Binding-site contacts:
Ligand atom C1 contacts residue THR1074 of chain 1.B at 3.6 Å.
Ligand atom C3 contacts residue THR1074 of chain 1.B at 3.2 Å.
Ligand atom C4 contacts residue HIS1075 of chain 1.B at 3.3 Å.
Ligand atom C2 contacts residue HIS1075 of chain 1.B at 3.8 Å.
Ligand atom O5 contacts residue ASN1072 of chain 1.B at 2.5 Å (h-bond).
Ligand atom C7 contacts residue ASN1072 of chain 1.B at 4.2 Å.
Ligand atom C4 contacts residue ASN1072 of chain 1.B at 4.3 Å.
Ligand atom C3 contacts residue HIS1075 of chain 1.B at 3.1 Å.
Ligand atom C6 contacts residue HIS1075 of chain 1.B at 4.1 Å.
Ligand atom C5 contacts residue PHE1077 of chain 1.B at 4.1 Å (hydrophobic).
Ligand atom C1 contacts residue HIS1075 of chain 1.B at 3.5 Å.
Ligand atom C1 contacts residue PHE1077 of chain 1.B at 4.5 Å (hydrophobic).
Ligand atom C7 contacts residue HIS1075 of chain 1.B at 3.8 Å.
Ligand atom O7 contacts residue THR1074 of chain 1.B at 3.0 Å (h-bond).
Ligand atom C2 contacts residue THR1074 of chain 1.B at 3.3 Å.
Ligand atom C4 contacts residue THR1074 of chain 1.B at 4.4 Å.
Ligand atom O5 contacts residue PHE1077 of chain 1.B at 3.8 Å.
Ligand atom C3 contacts residue ASN1072 of chain 1.B at 4.0 Å.
Ligand atom C2 contacts residue ASN1072 of chain 1.B at 2.6 Å.
Ligand atom N2 contacts residue HIS1075 of chain 1.B at 3.9 Å.
Ligand atom C7 contacts residue THR1074 of chain 1.B at 3.3 Å.
Ligand atom O6 contacts residue PHE1077 of chain 1.B at 4.4 Å.
Ligand atom O3 contacts residue THR1074 of chain 1.B at 3.8 Å.
Ligand atom O7 contacts residue HIS1075 of chain 1.B at 3.0 Å (h-bond).
Ligand atom C1 contacts residue ASN1072 of chain 1.B at 1.7 Å.
Ligand atom O5 contacts residue HIS1075 of chain 1.B at 3.7 Å.
Ligand atom C5 contacts residue ASN1072 of chain 1.B at 3.8 Å.
Ligand atom C6 contacts residue PHE1077 of chain 1.B at 3.7 Å (hydrophobic).
Ligand atom N2 contacts residue THR1074 of chain 1.B at 2.8 Å (h-bond).
Ligand atom C5 contacts residue HIS1075 of chain 1.B at 2.9 Å.
Ligand atom O4 contacts residue HIS1075 of chain 1.B at 2.9 Å.
Ligand atom N2 contacts residue ASN1072 of chain 1.B at 3.0 Å (h-bond).
Ligand atom O3 contacts residue HIS1075 of chain 1.B at 4.2 Å.

This small molecule binds to this protein.
Small molecule (SMILES): CC(=O)NC1CO[C@H](CO)[C@@H](O[C@@H]2O[C@H](CO)[C@@H](O)[C@H](O)[C@H]2NC(C)=O)[C@@H]1O

Sequence of chain 1.B:
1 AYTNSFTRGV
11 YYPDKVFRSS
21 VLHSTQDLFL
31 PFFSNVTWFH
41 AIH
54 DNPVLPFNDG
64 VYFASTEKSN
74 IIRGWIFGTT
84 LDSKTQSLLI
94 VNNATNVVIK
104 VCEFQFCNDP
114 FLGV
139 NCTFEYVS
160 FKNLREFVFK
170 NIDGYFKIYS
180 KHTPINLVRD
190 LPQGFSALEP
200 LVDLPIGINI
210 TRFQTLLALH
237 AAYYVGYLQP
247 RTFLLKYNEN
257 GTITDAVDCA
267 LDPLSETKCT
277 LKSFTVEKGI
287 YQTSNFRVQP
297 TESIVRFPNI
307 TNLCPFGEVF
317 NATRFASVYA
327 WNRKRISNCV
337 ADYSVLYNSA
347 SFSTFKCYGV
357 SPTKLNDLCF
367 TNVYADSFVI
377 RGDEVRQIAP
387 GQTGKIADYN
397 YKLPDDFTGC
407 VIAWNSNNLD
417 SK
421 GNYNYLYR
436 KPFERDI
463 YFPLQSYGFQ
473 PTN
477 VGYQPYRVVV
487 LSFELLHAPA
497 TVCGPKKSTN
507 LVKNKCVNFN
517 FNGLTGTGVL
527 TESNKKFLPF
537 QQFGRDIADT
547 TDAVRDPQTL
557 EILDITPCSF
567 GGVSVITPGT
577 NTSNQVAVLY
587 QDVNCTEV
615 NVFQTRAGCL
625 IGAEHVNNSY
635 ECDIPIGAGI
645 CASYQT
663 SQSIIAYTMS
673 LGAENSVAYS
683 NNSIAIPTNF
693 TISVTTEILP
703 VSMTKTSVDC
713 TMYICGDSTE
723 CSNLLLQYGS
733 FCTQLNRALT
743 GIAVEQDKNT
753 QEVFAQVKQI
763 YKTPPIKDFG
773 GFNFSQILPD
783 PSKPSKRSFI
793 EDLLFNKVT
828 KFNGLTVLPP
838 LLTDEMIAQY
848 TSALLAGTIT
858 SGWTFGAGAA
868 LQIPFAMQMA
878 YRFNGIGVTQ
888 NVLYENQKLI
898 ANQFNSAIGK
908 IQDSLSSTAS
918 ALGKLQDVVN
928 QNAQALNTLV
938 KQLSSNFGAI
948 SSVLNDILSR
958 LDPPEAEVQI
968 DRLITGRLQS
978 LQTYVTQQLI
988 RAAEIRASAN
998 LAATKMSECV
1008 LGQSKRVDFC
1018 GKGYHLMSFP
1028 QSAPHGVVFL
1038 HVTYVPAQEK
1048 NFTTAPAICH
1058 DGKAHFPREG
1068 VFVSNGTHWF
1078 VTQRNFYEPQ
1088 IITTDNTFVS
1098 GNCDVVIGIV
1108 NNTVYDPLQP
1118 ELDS